Binding-site contacts:
Ligand atom O5' contacts residue GLY44 of chain 2.C at 2.9 Å (h-bond).
Ligand atom O2G contacts residue THR97 of chain 2.C at 2.8 Å (h-bond).
Ligand atom O2G contacts residue GLY94 of chain 2.C at 3.6 Å (h-bond).
Ligand atom C2' contacts residue GLU496 of chain 2.C at 3.5 Å.
Ligand atom O2' contacts residue GLU496 of chain 2.C at 3.1 Å (salt-bridge).
Ligand atom O1G contacts residue THR98 of chain 2.C at 3.1 Å (h-bond).
Ligand atom C4 contacts residue PRO45 of chain 2.C at 3.5 Å (hydrophobic).
Ligand atom N3B contacts residue GLY96 of chain 2.C at 3.4 Å (h-bond).
Ligand atom O1B contacts residue GLY96 of chain 2.C at 2.8 Å (h-bond).
Ligand atom O2B contacts residue THR99 of chain 2.C at 2.7 Å (h-bond).
Ligand atom PA contacts residue GLY44 of chain 2.C at 3.5 Å.
Ligand atom N1 contacts residue PRO45 of chain 2.C at 3.6 Å.
Ligand atom O3G contacts residue ASP95 of chain 2.C at 3.6 Å (salt-bridge).
Ligand atom C5 contacts residue PRO45 of chain 2.C at 3.3 Å (hydrophobic).
Ligand atom O1A contacts residue GLY44 of chain 2.C at 2.8 Å (h-bond).
Ligand atom N3B contacts residue THR97 of chain 2.C at 3.0 Å (h-bond).
Ligand atom O4' contacts residue LEU451 of chain 2.C at 3.6 Å.
Ligand atom O1A contacts residue LEU43 of chain 2.C at 3.2 Å.
Ligand atom PA contacts residue MG1 of chain 2.I at 3.5 Å.
Ligand atom O1G contacts residue ASP64 of chain 2.C at 3.6 Å (salt-bridge).
Ligand atom O2' contacts residue GLY411 of chain 2.C at 2.9 Å (h-bond).
Ligand atom O2B contacts residue THR98 of chain 2.C at 3.4 Å (h-bond).
Ligand atom O3G contacts residue MG1 of chain 2.I at 2.1 Å.
Ligand atom O1B contacts residue MG1 of chain 2.I at 3.2 Å.
Ligand atom O2' contacts residue ALA410 of chain 2.C at 2.9 Å.
Ligand atom O1G contacts residue THR97 of chain 2.C at 3.1 Å (h-bond).
Ligand atom C6 contacts residue ILE494 of chain 2.C at 3.5 Å (hydrophobic).
Ligand atom O1G contacts residue CYS65 of chain 2.C at 3.3 Å (h-bond).
Ligand atom N7 contacts residue THR160 of chain 2.C at 3.4 Å.
Ligand atom O2A contacts residue MG1 of chain 2.I at 2.2 Å.
Ligand atom PG contacts residue MG1 of chain 2.I at 3.5 Å.
Ligand atom C6 contacts residue PRO45 of chain 2.C at 3.4 Å (hydrophobic).
Ligand atom O2B contacts residue GLY96 of chain 2.C at 3.2 Å.
Ligand atom PB contacts residue GLY96 of chain 2.C at 3.4 Å.
Ligand atom O1A contacts residue THR42 of chain 2.C at 2.7 Å (h-bond).
Ligand atom N3B contacts residue THR98 of chain 2.C at 2.9 Å (h-bond).
Ligand atom O4' contacts residue GLY44 of chain 2.C at 3.5 Å.
Ligand atom O3A contacts residue THR98 of chain 2.C at 3.5 Å.
Ligand atom PG contacts residue THR97 of chain 2.C at 3.2 Å.
Ligand atom N7 contacts residue THR163 of chain 2.C at 3.1 Å (h-bond).

Sequence of chain 2.C:
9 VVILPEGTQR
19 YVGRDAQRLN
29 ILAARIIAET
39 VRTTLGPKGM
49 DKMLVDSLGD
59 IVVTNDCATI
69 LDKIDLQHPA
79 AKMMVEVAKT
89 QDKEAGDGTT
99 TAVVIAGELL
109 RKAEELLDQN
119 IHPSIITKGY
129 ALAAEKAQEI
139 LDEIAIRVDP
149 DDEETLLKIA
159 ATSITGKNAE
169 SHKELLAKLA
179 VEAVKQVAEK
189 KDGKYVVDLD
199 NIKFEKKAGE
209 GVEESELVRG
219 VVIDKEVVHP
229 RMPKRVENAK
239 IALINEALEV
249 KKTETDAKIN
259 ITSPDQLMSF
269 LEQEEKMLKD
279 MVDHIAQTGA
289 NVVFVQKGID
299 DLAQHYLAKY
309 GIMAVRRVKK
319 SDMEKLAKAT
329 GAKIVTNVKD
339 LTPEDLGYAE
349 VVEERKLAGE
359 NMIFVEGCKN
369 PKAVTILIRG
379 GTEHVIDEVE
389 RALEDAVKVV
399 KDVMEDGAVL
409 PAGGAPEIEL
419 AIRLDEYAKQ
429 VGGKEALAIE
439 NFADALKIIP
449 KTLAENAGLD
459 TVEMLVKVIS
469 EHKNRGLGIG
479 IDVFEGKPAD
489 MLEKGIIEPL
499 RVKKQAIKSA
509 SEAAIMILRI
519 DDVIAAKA

A protein and the small-molecule ligand that binds it are described below.
Small molecule (SMILES): Nc1ncnc2c1ncn2[C@@H]1O[C@H](CO[P](=O)(O)O[P](=O)(O)NP(=O)(O)O)[C@@H](O)[C@H]1O